Sequence of chain 1.D:
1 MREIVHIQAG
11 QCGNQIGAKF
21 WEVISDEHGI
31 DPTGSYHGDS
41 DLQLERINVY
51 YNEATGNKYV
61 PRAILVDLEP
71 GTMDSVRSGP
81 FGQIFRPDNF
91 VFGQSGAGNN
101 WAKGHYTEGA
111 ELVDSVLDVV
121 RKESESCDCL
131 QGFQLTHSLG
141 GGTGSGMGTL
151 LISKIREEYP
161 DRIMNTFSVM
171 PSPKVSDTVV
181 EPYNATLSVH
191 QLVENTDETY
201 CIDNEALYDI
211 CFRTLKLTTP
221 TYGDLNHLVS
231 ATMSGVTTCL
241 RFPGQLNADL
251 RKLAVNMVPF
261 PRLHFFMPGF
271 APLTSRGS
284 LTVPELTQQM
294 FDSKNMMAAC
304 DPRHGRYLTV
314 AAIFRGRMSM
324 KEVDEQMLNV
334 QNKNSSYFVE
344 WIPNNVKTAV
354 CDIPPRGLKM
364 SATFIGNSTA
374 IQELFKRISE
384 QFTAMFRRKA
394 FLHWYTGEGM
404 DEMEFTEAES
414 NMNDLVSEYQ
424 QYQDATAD

Sequence of chain 1.C:
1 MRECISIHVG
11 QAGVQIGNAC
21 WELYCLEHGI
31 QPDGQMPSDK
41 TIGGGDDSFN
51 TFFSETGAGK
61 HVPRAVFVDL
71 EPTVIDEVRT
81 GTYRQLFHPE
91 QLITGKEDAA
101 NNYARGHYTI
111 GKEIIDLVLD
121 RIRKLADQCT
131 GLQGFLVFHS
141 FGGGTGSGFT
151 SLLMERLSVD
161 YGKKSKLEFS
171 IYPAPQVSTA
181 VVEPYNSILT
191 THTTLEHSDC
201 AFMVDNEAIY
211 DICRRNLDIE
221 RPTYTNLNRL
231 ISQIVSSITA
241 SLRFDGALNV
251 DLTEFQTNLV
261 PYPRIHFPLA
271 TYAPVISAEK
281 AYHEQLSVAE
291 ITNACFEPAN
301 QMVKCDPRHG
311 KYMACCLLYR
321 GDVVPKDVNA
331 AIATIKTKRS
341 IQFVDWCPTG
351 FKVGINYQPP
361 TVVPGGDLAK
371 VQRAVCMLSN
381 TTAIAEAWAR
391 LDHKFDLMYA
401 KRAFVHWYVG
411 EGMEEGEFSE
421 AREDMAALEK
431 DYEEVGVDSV

The protein below binds the small molecule below.
Small molecule (SMILES): CC(C)C(=O)N1CCN(C(C)C)CC1

Binding-site contacts:
Ligand atom C10 contacts residue PRO160 of chain 1.D at 4.2 Å (hydrophobic).
Ligand atom C2 contacts residue ARG162 of chain 1.D at 3.9 Å.
Ligand atom C5 contacts residue ARG156 of chain 1.D at 3.7 Å.
Ligand atom C6 contacts residue ASN195 of chain 1.D at 4.4 Å.
Ligand atom C8 contacts residue ARG251 of chain 1.D at 3.9 Å.
Ligand atom C1 contacts residue ARG162 of chain 1.D at 3.3 Å.
Ligand atom C11 contacts residue ARG110 of chain 1.E at 3.9 Å.
Ligand atom C8 contacts residue ASP161 of chain 1.D at 4.0 Å.
Ligand atom O1 contacts residue GLU411 of chain 1.C at 4.4 Å.
Ligand atom C4 contacts residue ASP197 of chain 1.D at 3.4 Å.
Ligand atom C2 contacts residue PRO160 of chain 1.D at 4.2 Å (hydrophobic).
Ligand atom C6 contacts residue ARG156 of chain 1.D at 3.0 Å.
Ligand atom C7 contacts residue ARG156 of chain 1.D at 4.2 Å.
Ligand atom C2 contacts residue ILE163 of chain 1.D at 4.0 Å (hydrophobic).
Ligand atom C10 contacts residue LEU114 of chain 1.E at 4.0 Å (hydrophobic).
Ligand atom N2 contacts residue PRO160 of chain 1.D at 4.4 Å.
Ligand atom O1 contacts residue ASP161 of chain 1.D at 3.2 Å (salt-bridge).
Ligand atom C5 contacts residue ASP197 of chain 1.D at 3.2 Å.
Ligand atom C10 contacts residue MET117 of chain 1.E at 3.6 Å (hydrophobic).
Ligand atom C7 contacts residue ASN195 of chain 1.D at 3.9 Å.
Ligand atom N2 contacts residue ASP197 of chain 1.D at 2.5 Å (salt-bridge).
Ligand atom C7 contacts residue ASP197 of chain 1.D at 3.1 Å.
Ligand atom C1 contacts residue ASP161 of chain 1.D at 4.3 Å.
Ligand atom C1 contacts residue ASP197 of chain 1.D at 3.4 Å.
Ligand atom O1 contacts residue ARG251 of chain 1.D at 3.1 Å (salt-bridge).
Ligand atom N1 contacts residue ARG251 of chain 1.D at 4.1 Å.
Ligand atom C1 contacts residue PRO160 of chain 1.D at 3.6 Å (hydrophobic).
Ligand atom N1 contacts residue PRO160 of chain 1.D at 4.3 Å.
Ligand atom C6 contacts residue GLU194 of chain 1.D at 4.3 Å.
Ligand atom C6 contacts residue ASP197 of chain 1.D at 3.4 Å.
Ligand atom C2 contacts residue ASP197 of chain 1.D at 3.8 Å.
Ligand atom C7 contacts residue MET164 of chain 1.D at 3.8 Å (hydrophobic).
Ligand atom C5 contacts residue PRO160 of chain 1.D at 4.4 Å (hydrophobic).
Ligand atom C3 contacts residue ASP197 of chain 1.D at 3.9 Å.
Ligand atom C11 contacts residue GLY410 of chain 1.C at 3.7 Å.
Ligand atom C2 contacts residue ASP161 of chain 1.D at 4.0 Å.
Ligand atom C8 contacts residue PRO160 of chain 1.D at 4.4 Å (hydrophobic).
Ligand atom C2 contacts residue ARG251 of chain 1.D at 3.9 Å.
Ligand atom C7 contacts residue ARG162 of chain 1.D at 3.9 Å.
Ligand atom C11 contacts residue GLU411 of chain 1.C at 3.7 Å.

Sequence of chain 1.E:
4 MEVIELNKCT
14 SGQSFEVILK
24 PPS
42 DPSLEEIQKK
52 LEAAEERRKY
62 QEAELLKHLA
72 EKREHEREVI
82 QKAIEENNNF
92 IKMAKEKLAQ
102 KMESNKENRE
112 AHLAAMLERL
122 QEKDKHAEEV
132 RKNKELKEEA